A small-molecule ligand and the protein it binds are described below.
Small molecule (SMILES): O=c1ccn([C@H]2C[C@H](O[P](=O)(O)OC[C@H]3O[C@@H](n4ccc(=O)[nH]c4=O)C[C@@H]3O[P](=O)(O)OC[C@H]3O[C@@H](n4cc(Br)c(=O)[nH]c4=O)C[C@@H]3O[P](=O)(O)OC[C@H]3O[C@@H](n4ccc(=O)[nH]c4=O)C[C@@H]3O[P](=O)(O)OC[C@H]3O[C@@H](n4ccc(=O)[nH]c4=O)C[C@@H]3O)[C@@H](COP(=O)(O)O)O2)c(=O)[nH]1

Binding-site contacts:
Ligand atom O2 contacts residue ASN127 of chain 1.B at 3.2 Å (h-bond).
Ligand atom N3 contacts residue ALA173 of chain 1.B at 3.1 Å (h-bond).
Ligand atom C4 contacts residue ARG8 of chain 1.A at 3.0 Å.
Ligand atom C2 contacts residue PHE57 of chain 1.A at 3.4 Å (hydrophobic).
Ligand atom O2 contacts residue ARG8 of chain 1.A at 2.8 Å (salt-bridge).
Ligand atom O2 contacts residue LYS53 of chain 1.A at 3.1 Å.
Ligand atom N3 contacts residue HIS88 of chain 1.A at 3.4 Å (h-bond).
Ligand atom C5 contacts residue HIS88 of chain 1.A at 3.3 Å.
Ligand atom N3 contacts residue ARG8 of chain 1.A at 3.0 Å (salt-bridge).
Ligand atom O4 contacts residue ARG85 of chain 1.A at 3.3 Å.
Ligand atom OP1 contacts residue LYS53 of chain 1.A at 2.9 Å (salt-bridge).
Ligand atom C4' contacts residue TYR140 of chain 1.B at 3.1 Å (hydrophobic).
Ligand atom O4' contacts residue GLN48 of chain 1.A at 2.9 Å (h-bond).
Ligand atom O2 contacts residue HIS88 of chain 1.A at 2.9 Å (h-bond).
Ligand atom OP2 contacts residue TYR10 of chain 1.A at 2.8 Å (h-bond).
Ligand atom N3 contacts residue PHE142 of chain 1.B at 3.4 Å.
Ligand atom N1 contacts residue HIS88 of chain 1.A at 3.2 Å.
Ligand atom P contacts residue SER132 of chain 1.B at 3.2 Å.
Ligand atom OP2 contacts residue SER132 of chain 1.B at 3.2 Å (h-bond).
Ligand atom O4 contacts residue ASP89 of chain 1.A at 2.8 Å (salt-bridge).
Ligand atom OP1 contacts residue LYS83 of chain 1.A at 2.9 Å (salt-bridge).
Ligand atom C2 contacts residue HIS88 of chain 1.A at 3.1 Å.
Ligand atom O4 contacts residue GLN171 of chain 1.B at 2.6 Å (h-bond).
Ligand atom N1 contacts residue LYS53 of chain 1.A at 3.0 Å (salt-bridge).
Ligand atom O4 contacts residue ASN54 of chain 1.A at 3.2 Å.
Ligand atom C5 contacts residue PHE100 of chain 1.B at 3.3 Å (hydrophobic).
Ligand atom O4 contacts residue HIS88 of chain 1.A at 3.1 Å (h-bond).
Ligand atom O4 contacts residue ARG8 of chain 1.A at 3.1 Å (salt-bridge).
Ligand atom C4 contacts residue HIS88 of chain 1.A at 3.3 Å.
Ligand atom C5' contacts residue TYR140 of chain 1.B at 3.2 Å (hydrophobic).
Ligand atom C2 contacts residue ARG8 of chain 1.A at 3.2 Å.
Ligand atom OP2 contacts residue LYS138 of chain 1.B at 2.6 Å (salt-bridge).
Ligand atom O5' contacts residue TYR10 of chain 1.A at 3.2 Å (h-bond).
Ligand atom OP1 contacts residue SER132 of chain 1.B at 2.5 Å (h-bond).
Ligand atom C4' contacts residue GLN48 of chain 1.A at 2.8 Å.
Ligand atom O4' contacts residue PHE142 of chain 1.B at 3.3 Å.
Ligand atom N3 contacts residue ARG86 of chain 1.A at 3.4 Å (salt-bridge).
Ligand atom O4 contacts residue LYS98 of chain 1.B at 3.0 Å.
Ligand atom C2 contacts residue LYS53 of chain 1.A at 2.9 Å.
Ligand atom N3 contacts residue LYS53 of chain 1.A at 3.1 Å (salt-bridge).

Sequence of chain 1.B:
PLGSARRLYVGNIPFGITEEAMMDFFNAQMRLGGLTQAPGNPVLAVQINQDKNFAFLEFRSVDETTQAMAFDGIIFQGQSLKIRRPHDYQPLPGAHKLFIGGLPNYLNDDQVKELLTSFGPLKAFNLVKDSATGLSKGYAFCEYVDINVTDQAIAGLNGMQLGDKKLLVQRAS

Sequence of chain 1.A:
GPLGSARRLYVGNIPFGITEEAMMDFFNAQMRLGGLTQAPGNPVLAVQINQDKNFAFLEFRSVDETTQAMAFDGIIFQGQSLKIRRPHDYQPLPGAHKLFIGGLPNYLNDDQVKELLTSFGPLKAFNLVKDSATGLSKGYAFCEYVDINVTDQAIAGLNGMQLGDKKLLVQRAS